Sequence of chain 1.A:
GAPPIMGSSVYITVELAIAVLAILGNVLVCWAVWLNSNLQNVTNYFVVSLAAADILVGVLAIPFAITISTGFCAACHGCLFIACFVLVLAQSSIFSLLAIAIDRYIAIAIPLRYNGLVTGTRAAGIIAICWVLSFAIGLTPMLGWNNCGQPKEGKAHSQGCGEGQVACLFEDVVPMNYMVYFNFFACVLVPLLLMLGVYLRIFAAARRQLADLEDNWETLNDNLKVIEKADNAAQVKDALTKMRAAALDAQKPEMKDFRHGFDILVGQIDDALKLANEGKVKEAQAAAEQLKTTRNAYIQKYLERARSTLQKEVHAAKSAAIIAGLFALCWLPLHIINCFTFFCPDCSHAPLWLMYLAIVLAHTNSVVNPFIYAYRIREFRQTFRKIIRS

Binding-site contacts:
Ligand atom C4 contacts residue GLY86 of chain 1.A at 3.8 Å.
Ligand atom C19 contacts residue PHE80 of chain 1.A at 4.3 Å (hydrophobic).
Ligand atom C1 contacts residue PHE80 of chain 1.A at 4.5 Å (hydrophobic).
Ligand atom C4 contacts residue ALA83 of chain 1.A at 4.0 Å (hydrophobic).
Ligand atom C7 contacts residue GLY86 of chain 1.A at 4.2 Å.
Ligand atom C19 contacts residue ILE90 of chain 1.A at 3.6 Å (hydrophobic).
Ligand atom C18 contacts residue PHE72 of chain 1.A at 4.0 Å (hydrophobic).
Ligand atom O1 contacts residue GLN173 of chain 1.A at 4.4 Å.
Ligand atom C16 contacts residue OLC1 of chain 1.CA at 4.2 Å.
Ligand atom C6 contacts residue OLC1 of chain 1.CA at 4.3 Å.
Ligand atom C2 contacts residue PHE80 of chain 1.A at 4.0 Å (hydrophobic).
Ligand atom C3 contacts residue ALA83 of chain 1.A at 4.1 Å (hydrophobic).
Ligand atom C19 contacts residue GLY86 of chain 1.A at 3.5 Å.
Ligand atom C19 contacts residue CYS87 of chain 1.A at 4.2 Å (hydrophobic).
Ligand atom C3 contacts residue ALA82 of chain 1.A at 4.5 Å (hydrophobic).
Ligand atom C6 contacts residue GLY86 of chain 1.A at 3.7 Å.
Ligand atom C26 contacts residue OLA1 of chain 1.L at 3.5 Å.
Ligand atom C25 contacts residue LEU68 of chain 1.A at 4.5 Å (hydrophobic).
Ligand atom O1 contacts residue ALA82 of chain 1.A at 3.6 Å.
Ligand atom C21 contacts residue PHE72 of chain 1.A at 4.0 Å (hydrophobic).
Ligand atom C2 contacts residue ALA82 of chain 1.A at 4.2 Å (hydrophobic).
Ligand atom C7 contacts residue OLC1 of chain 1.CA at 3.9 Å.
Ligand atom C11 contacts residue ILE90 of chain 1.A at 4.1 Å (hydrophobic).
Ligand atom C18 contacts residue PHE89 of chain 1.A at 3.9 Å (hydrophobic).
Ligand atom C20 contacts residue PHE72 of chain 1.A at 4.2 Å (hydrophobic).
Ligand atom C5 contacts residue GLY86 of chain 1.A at 3.7 Å.
Ligand atom C25 contacts residue OLA1 of chain 1.L at 4.3 Å.
Ligand atom C15 contacts residue OLC1 of chain 1.CA at 3.9 Å.
Ligand atom C23 contacts residue LEU68 of chain 1.A at 4.4 Å (hydrophobic).
Ligand atom C18 contacts residue ILE90 of chain 1.A at 3.5 Å (hydrophobic).
Ligand atom O1 contacts residue ALA83 of chain 1.A at 3.0 Å (h-bond).

The protein below binds the small molecule below.
Small molecule (SMILES): CC(C)CCC[C@@H](C)[C@H]1CC[C@H]2[C@@H]3CC=C4C[C@@H](O)CC[C@]4(C)[C@H]3CC[C@]12C